Binding-site contacts:
Ligand atom C1 contacts residue ASN93 of chain 1.B at 1.4 Å.
Ligand atom C3 contacts residue ASN93 of chain 1.B at 3.8 Å.
Ligand atom N2 contacts residue ASN93 of chain 1.B at 2.9 Å (h-bond).
Ligand atom O7 contacts residue ASN93 of chain 1.B at 3.6 Å.
Ligand atom C7 contacts residue ASN93 of chain 1.B at 3.4 Å.
Ligand atom C8 contacts residue ASN93 of chain 1.B at 4.5 Å.
Ligand atom O5 contacts residue ASN93 of chain 1.B at 2.3 Å (h-bond).
Ligand atom C5 contacts residue ASN93 of chain 1.B at 3.7 Å.
Ligand atom C2 contacts residue ASN93 of chain 1.B at 2.5 Å.
Ligand atom C4 contacts residue ASN93 of chain 1.B at 4.2 Å.

A small-molecule ligand and the protein it binds are described below.
Small molecule (SMILES): CC(=O)N[C@H]1[C@H](O[C@H]2[C@H](O)[C@@H](NC(C)=O)CO[C@@H]2CO)O[C@H](CO)[C@@H](O[C@@H]2O[C@H](CO)[C@@H](O)[C@H](O)[C@@H]2O)[C@@H]1O

Sequence of chain 1.B:
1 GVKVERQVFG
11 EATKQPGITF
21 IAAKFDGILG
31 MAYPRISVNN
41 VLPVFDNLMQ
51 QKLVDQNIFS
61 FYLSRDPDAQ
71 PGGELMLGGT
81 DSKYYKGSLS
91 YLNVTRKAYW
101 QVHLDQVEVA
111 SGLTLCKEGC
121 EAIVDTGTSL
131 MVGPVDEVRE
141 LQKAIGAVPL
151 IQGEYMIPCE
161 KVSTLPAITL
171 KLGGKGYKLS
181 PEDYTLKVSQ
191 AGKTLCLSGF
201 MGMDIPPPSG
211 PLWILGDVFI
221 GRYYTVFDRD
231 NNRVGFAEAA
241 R